A protein and the small-molecule ligand that binds it are described below.
Small molecule (SMILES): CC(=O)N[C@H]1[C@H](O[C@H]2[C@H](O[C@@H]3O[C@@H](C)[C@@H](O)[C@@H](O)[C@@H]3O)[C@@H](NC(C)=O)CO[C@@H]2CO[C@@H]2O[C@@H](C)[C@@H](O)[C@@H](O)[C@@H]2O)O[C@H](CO)[C@@H](O)[C@@H]1O

Sequence of chain 2.G:
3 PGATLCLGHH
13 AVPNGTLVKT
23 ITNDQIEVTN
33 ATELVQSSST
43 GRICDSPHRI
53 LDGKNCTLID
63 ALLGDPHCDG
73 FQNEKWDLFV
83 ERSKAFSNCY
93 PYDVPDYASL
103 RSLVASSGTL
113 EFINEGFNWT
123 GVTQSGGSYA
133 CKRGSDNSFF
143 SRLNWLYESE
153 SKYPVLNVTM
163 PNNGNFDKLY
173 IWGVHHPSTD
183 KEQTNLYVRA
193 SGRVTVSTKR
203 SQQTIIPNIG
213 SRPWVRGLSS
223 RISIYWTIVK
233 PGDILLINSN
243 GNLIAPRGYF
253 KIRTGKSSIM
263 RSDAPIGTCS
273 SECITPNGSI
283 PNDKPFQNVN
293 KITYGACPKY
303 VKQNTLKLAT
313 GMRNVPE

Binding-site contacts:
Ligand atom O5 contacts residue ASN32 of chain 2.G at 4.3 Å.
Ligand atom C5 contacts residue NAG1 of chain 2.W at 3.7 Å.
Ligand atom C8 contacts residue ASN32 of chain 2.G at 4.1 Å.
Ligand atom O7 contacts residue ASN16 of chain 2.G at 3.1 Å (h-bond).
Ligand atom C8 contacts residue THR18 of chain 2.G at 3.9 Å.
Ligand atom C2 contacts residue NAG1 of chain 2.W at 4.2 Å.
Ligand atom O4 contacts residue NAG1 of chain 2.W at 4.5 Å.
Ligand atom C1 contacts residue ASN32 of chain 2.G at 3.8 Å.
Ligand atom C3 contacts residue NAG1 of chain 2.W at 4.4 Å.
Ligand atom O2 contacts residue ASN32 of chain 2.G at 3.5 Å (h-bond).
Ligand atom O5 contacts residue ASN16 of chain 2.G at 2.3 Å (h-bond).
Ligand atom C8 contacts residue ASN16 of chain 2.G at 3.3 Å.
Ligand atom C5 contacts residue ASN16 of chain 2.G at 3.6 Å.
Ligand atom C4 contacts residue ASN16 of chain 2.G at 4.2 Å.
Ligand atom N2 contacts residue ASN16 of chain 2.G at 2.9 Å (h-bond).
Ligand atom C2 contacts residue ASN32 of chain 2.G at 3.4 Å.
Ligand atom C8 contacts residue THR31 of chain 2.G at 3.8 Å.
Ligand atom C1 contacts residue NAG1 of chain 2.W at 3.6 Å.
Ligand atom C1 contacts residue ASN16 of chain 2.G at 1.4 Å.
Ligand atom C4 contacts residue NAG1 of chain 2.W at 4.2 Å.
Ligand atom O7 contacts residue NAG1 of chain 2.W at 4.1 Å.
Ligand atom C6 contacts residue NAG1 of chain 2.W at 3.5 Å.
Ligand atom C2 contacts residue ASN16 of chain 2.G at 2.4 Å.
Ligand atom C3 contacts residue ASN16 of chain 2.G at 3.8 Å.
Ligand atom O4 contacts residue NAG1 of chain 2.W at 3.2 Å.
Ligand atom C7 contacts residue ASN16 of chain 2.G at 3.2 Å.
Ligand atom O5 contacts residue NAG1 of chain 2.W at 2.8 Å (h-bond).